This small molecule binds to this protein.
Small molecule (SMILES): CCC(CO)(CO)CO

Binding-site contacts:
Ligand atom C3 contacts residue GLU6 of chain 1.A at 3.5 Å.
Ligand atom C3 contacts residue LEU253 of chain 1.A at 3.7 Å (hydrophobic).
Ligand atom C3 contacts residue GLN250 of chain 1.A at 4.4 Å.
Ligand atom O contacts residue GLU6 of chain 1.A at 2.6 Å (salt-bridge).
Ligand atom O1 contacts residue ALA254 of chain 1.A at 3.9 Å.
Ligand atom C2 contacts residue GLU6 of chain 1.A at 4.2 Å.
Ligand atom C contacts residue LEU253 of chain 1.A at 4.4 Å (hydrophobic).
Ligand atom O2 contacts residue GLN250 of chain 1.A at 3.9 Å.
Ligand atom C3 contacts residue ARG257 of chain 1.A at 4.0 Å.
Ligand atom O contacts residue ALA254 of chain 1.A at 4.5 Å.
Ligand atom C3 contacts residue ALA254 of chain 1.A at 3.8 Å (hydrophobic).
Ligand atom O contacts residue LEU253 of chain 1.A at 4.1 Å.
Ligand atom C contacts residue GLU6 of chain 1.A at 2.7 Å.
Ligand atom O1 contacts residue ARG257 of chain 1.A at 4.1 Å.
Ligand atom C5 contacts residue GLN250 of chain 1.A at 3.9 Å.
Ligand atom C4 contacts residue ARG257 of chain 1.A at 4.2 Å.
Ligand atom C1 contacts residue GLU6 of chain 1.A at 3.4 Å.
Ligand atom O contacts residue ARG257 of chain 1.A at 2.8 Å (salt-bridge).

Sequence of chain 1.A:
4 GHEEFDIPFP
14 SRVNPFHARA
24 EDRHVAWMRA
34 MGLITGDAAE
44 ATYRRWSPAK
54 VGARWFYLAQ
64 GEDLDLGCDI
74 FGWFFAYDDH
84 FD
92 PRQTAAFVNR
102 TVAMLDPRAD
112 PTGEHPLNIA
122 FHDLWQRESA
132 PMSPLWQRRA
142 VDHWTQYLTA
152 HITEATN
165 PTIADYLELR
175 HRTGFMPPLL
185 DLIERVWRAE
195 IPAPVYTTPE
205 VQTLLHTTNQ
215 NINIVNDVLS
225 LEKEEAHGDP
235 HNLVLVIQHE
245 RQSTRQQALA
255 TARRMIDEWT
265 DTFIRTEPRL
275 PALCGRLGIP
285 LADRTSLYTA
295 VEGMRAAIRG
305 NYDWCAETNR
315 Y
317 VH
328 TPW